Binding-site contacts:
Ligand atom O30 contacts residue THR1 of chain 1.K at 3.5 Å (h-bond).
Ligand atom N22 contacts residue GLN53 of chain 1.K at 3.5 Å (h-bond).
Ligand atom C17 contacts residue LYS33 of chain 1.K at 3.6 Å.
Ligand atom N22 contacts residue ALA49 of chain 1.K at 3.8 Å.
Ligand atom C23 contacts residue VAL31 of chain 1.K at 3.4 Å (hydrophobic).
Ligand atom C15 contacts residue THR1 of chain 1.K at 2.4 Å.
Ligand atom O39 contacts residue ALA49 of chain 1.K at 3.2 Å (h-bond).
Ligand atom C15 contacts residue GLY47 of chain 1.K at 3.8 Å.
Ligand atom C28 contacts residue THR21 of chain 1.K at 3.8 Å.
Ligand atom O31 contacts residue THR21 of chain 1.K at 3.0 Å (h-bond).
Ligand atom C21 contacts residue VAL31 of chain 1.K at 3.5 Å (hydrophobic).
Ligand atom N22 contacts residue SER130 of chain 1.L at 3.5 Å (h-bond).
Ligand atom N22 contacts residue VAL31 of chain 1.K at 3.7 Å.
Ligand atom C25 contacts residue THR1 of chain 1.K at 1.4 Å.
Ligand atom N14 contacts residue THR1 of chain 1.K at 3.6 Å.
Ligand atom O31 contacts residue ALA20 of chain 1.K at 3.5 Å.
Ligand atom C32 contacts residue THR21 of chain 1.K at 3.8 Å.
Ligand atom C26 contacts residue THR1 of chain 1.K at 2.4 Å.
Ligand atom C20 contacts residue VAL31 of chain 1.K at 3.6 Å (hydrophobic).
Ligand atom C13 contacts residue GLY47 of chain 1.K at 3.6 Å.
Ligand atom C23 contacts residue ALA49 of chain 1.K at 3.6 Å (hydrophobic).
Ligand atom C16 contacts residue THR1 of chain 1.K at 2.7 Å.
Ligand atom C43 contacts residue THR21 of chain 1.K at 3.7 Å.
Ligand atom C12 contacts residue GLY47 of chain 1.K at 3.4 Å.
Ligand atom C43 contacts residue ALA27 of chain 1.K at 3.4 Å (hydrophobic).
Ligand atom N11 contacts residue THR21 of chain 1.K at 3.0 Å (h-bond).
Ligand atom C26 contacts residue GLY47 of chain 1.K at 3.4 Å.
Ligand atom C16 contacts residue GLY47 of chain 1.K at 3.7 Å.
Ligand atom O30 contacts residue SER131 of chain 1.K at 3.0 Å (h-bond).
Ligand atom C19 contacts residue MET45 of chain 1.K at 3.6 Å (hydrophobic).
Ligand atom S27 contacts residue THR1 of chain 1.K at 3.6 Å.
Ligand atom C40 contacts residue ALA49 of chain 1.K at 3.7 Å (hydrophobic).
Ligand atom C20 contacts residue ALA49 of chain 1.K at 3.8 Å (hydrophobic).
Ligand atom C24 contacts residue LYS33 of chain 1.K at 3.7 Å.
Ligand atom C18 contacts residue MET45 of chain 1.K at 3.8 Å (hydrophobic).
Ligand atom N14 contacts residue GLY47 of chain 1.K at 2.9 Å (h-bond).
Ligand atom C10 contacts residue THR21 of chain 1.K at 3.8 Å.
Ligand atom N8 contacts residue ASP126 of chain 1.L at 3.4 Å (salt-bridge).
Ligand atom C9 contacts residue THR21 of chain 1.K at 3.5 Å.
Ligand atom C16 contacts residue LYS33 of chain 1.K at 3.7 Å.

Sequence of chain 1.K:
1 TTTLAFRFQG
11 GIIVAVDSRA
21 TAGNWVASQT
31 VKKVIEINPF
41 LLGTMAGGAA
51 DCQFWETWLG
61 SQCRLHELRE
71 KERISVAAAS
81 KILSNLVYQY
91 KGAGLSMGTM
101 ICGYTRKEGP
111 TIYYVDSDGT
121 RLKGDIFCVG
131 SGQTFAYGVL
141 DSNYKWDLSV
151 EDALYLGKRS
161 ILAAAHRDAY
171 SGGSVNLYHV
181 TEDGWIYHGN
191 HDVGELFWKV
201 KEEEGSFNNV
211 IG

Sequence of chain 1.L:
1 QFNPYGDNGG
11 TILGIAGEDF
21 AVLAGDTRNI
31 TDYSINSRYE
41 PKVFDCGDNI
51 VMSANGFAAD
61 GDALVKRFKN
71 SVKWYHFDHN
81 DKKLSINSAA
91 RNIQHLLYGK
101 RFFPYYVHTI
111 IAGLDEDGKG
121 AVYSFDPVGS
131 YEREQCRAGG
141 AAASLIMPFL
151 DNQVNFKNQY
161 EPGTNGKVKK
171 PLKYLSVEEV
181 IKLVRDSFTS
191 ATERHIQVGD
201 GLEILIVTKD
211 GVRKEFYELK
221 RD

A protein and the small-molecule ligand that binds it are described below.
Small molecule (SMILES): CC(C)C[C@H](NC(=O)[C@H](Cc1ccccc1)N=[N+]=[N-])C(=O)N[C@@H](C)C(=O)N[C@H](CCS(C)(=O)=O)Cc1ccc(CN)cc1